Binding-site contacts:
Ligand atom N02 contacts residue GLU321 of chain 1.A at 2.9 Å (salt-bridge).
Ligand atom C06 contacts residue PHE313 of chain 1.A at 3.7 Å (hydrophobic).
Ligand atom C02 contacts residue GLU321 of chain 1.A at 3.4 Å.
Ligand atom N02 contacts residue TRP316 of chain 1.A at 2.6 Å (h-bond).
Ligand atom C03 contacts residue TRP316 of chain 1.A at 3.9 Å (hydrophobic).
Ligand atom C22 contacts residue HEM1 of chain 1.E at 3.9 Å.
Ligand atom C10 contacts residue HEM1 of chain 1.E at 3.8 Å.
Ligand atom N28 contacts residue ASN298 of chain 1.A at 2.9 Å (h-bond).
Ligand atom C07 contacts residue HEM1 of chain 1.E at 3.5 Å.
Ligand atom N28 contacts residue TYR435 of chain 1.A at 3.7 Å.
Ligand atom N01 contacts residue HEM1 of chain 1.E at 3.9 Å.
Ligand atom C11 contacts residue HEM1 of chain 1.E at 3.4 Å.
Ligand atom C08 contacts residue VAL296 of chain 1.A at 3.7 Å (hydrophobic).
Ligand atom C03 contacts residue HEM1 of chain 1.E at 3.0 Å.
Ligand atom C22 contacts residue MET299 of chain 1.A at 3.8 Å (hydrophobic).
Ligand atom C06 contacts residue HEM1 of chain 1.E at 3.2 Å.
Ligand atom O12 contacts residue HEM1 of chain 1.E at 3.6 Å.
Ligand atom C26 contacts residue HEM1 of chain 1.E at 3.6 Å.
Ligand atom N01 contacts residue GLU321 of chain 1.A at 3.0 Å (salt-bridge).
Ligand atom C05 contacts residue HEM1 of chain 1.E at 3.6 Å.
Ligand atom C08 contacts residue HEM1 of chain 1.E at 3.6 Å.
Ligand atom N02 contacts residue TYR317 of chain 1.A at 3.4 Å.
Ligand atom C27 contacts residue MET299 of chain 1.A at 3.8 Å (hydrophobic).
Ligand atom C27 contacts residue ASN298 of chain 1.A at 3.3 Å.
Ligand atom C07 contacts residue VAL296 of chain 1.A at 3.5 Å (hydrophobic).
Ligand atom C09 contacts residue GLU321 of chain 1.A at 3.3 Å.
Ligand atom C09 contacts residue HEM1 of chain 1.E at 3.4 Å.
Ligand atom N02 contacts residue HEM1 of chain 1.E at 3.7 Å.
Ligand atom O12 contacts residue VAL296 of chain 1.A at 3.6 Å.
Ligand atom N28 contacts residue MET299 of chain 1.A at 3.5 Å.
Ligand atom C02 contacts residue HEM1 of chain 1.E at 3.6 Å.
Ligand atom C02 contacts residue TRP316 of chain 1.A at 3.6 Å (hydrophobic).
Ligand atom C04 contacts residue HEM1 of chain 1.E at 3.2 Å.
Ligand atom N02 contacts residue PRO294 of chain 1.A at 3.7 Å.
Ligand atom C10 contacts residue GLU321 of chain 1.A at 3.6 Å.
Ligand atom C21 contacts residue HEM1 of chain 1.E at 3.5 Å.
Ligand atom C31 contacts residue VAL64 of chain 1.A at 3.6 Å (hydrophobic).
Ligand atom N30 contacts residue TRP407 of chain 1.A at 3.5 Å.
Ligand atom C27 contacts residue TYR435 of chain 1.A at 3.9 Å (hydrophobic).
Ligand atom C31 contacts residue TRP407 of chain 1.A at 3.5 Å (hydrophobic).

Sequence of chain 1.A:
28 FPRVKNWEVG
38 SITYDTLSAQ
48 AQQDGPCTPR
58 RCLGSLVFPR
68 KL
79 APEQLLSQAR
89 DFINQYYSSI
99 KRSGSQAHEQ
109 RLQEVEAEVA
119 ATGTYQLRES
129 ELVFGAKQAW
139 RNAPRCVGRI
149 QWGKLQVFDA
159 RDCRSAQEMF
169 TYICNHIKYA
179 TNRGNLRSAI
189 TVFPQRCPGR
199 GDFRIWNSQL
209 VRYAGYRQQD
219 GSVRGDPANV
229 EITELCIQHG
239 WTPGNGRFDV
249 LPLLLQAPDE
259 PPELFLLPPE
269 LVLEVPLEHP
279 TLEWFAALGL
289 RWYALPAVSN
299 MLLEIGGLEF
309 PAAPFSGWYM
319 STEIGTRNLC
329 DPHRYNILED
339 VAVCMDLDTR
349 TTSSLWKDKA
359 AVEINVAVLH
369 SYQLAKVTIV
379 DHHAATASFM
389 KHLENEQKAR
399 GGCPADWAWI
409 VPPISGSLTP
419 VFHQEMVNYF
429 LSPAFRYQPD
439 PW

A protein and the small-molecule ligand that binds it are described below.
Small molecule (SMILES): CNCc1cc(C#N)cc(OCc2ccc3ccc(N)nc3c2)c1